Binding-site contacts:
Ligand atom O2' contacts residue GLU179 of chain 2.B at 3.4 Å.
Ligand atom O2' contacts residue ARG87 of chain 2.B at 2.9 Å (salt-bridge).
Ligand atom O5' contacts residue ARG43 of chain 1.B at 3.5 Å (salt-bridge).
Ligand atom N6 contacts residue GLY92 of chain 2.B at 3.5 Å.
Ligand atom O2' contacts residue GLU181 of chain 2.B at 2.3 Å (salt-bridge).
Ligand atom C4' contacts residue PO41 of chain 2.G at 3.3 Å.
Ligand atom C2 contacts residue PHE159 of chain 2.B at 3.5 Å (hydrophobic).
Ligand atom C1' contacts residue PO41 of chain 2.G at 3.0 Å.
Ligand atom C3' contacts residue GLU181 of chain 2.B at 3.4 Å.
Ligand atom C2 contacts residue VAL178 of chain 2.B at 3.8 Å (hydrophobic).
Ligand atom O4' contacts residue PO41 of chain 2.G at 3.1 Å (h-bond).
Ligand atom O3' contacts residue PO41 of chain 2.G at 2.8 Å (h-bond).
Ligand atom C9 contacts residue SER90 of chain 2.B at 3.4 Å.
Ligand atom N6 contacts residue ILE206 of chain 2.B at 3.5 Å.
Ligand atom C4 contacts residue VAL178 of chain 2.B at 3.7 Å (hydrophobic).
Ligand atom C6 contacts residue VAL178 of chain 2.B at 3.6 Å (hydrophobic).
Ligand atom C3' contacts residue PO41 of chain 2.G at 3.5 Å.
Ligand atom N8 contacts residue CYS91 of chain 2.B at 3.7 Å.
Ligand atom N1 contacts residue PHE159 of chain 2.B at 3.8 Å.
Ligand atom N3 contacts residue MET180 of chain 2.B at 3.6 Å.
Ligand atom O3' contacts residue MET64 of chain 2.B at 3.7 Å.
Ligand atom C5 contacts residue VAL178 of chain 2.B at 3.6 Å (hydrophobic).
Ligand atom O2' contacts residue PO41 of chain 2.G at 3.3 Å (h-bond).
Ligand atom C2' contacts residue GLU181 of chain 2.B at 3.5 Å.
Ligand atom O2' contacts residue MET180 of chain 2.B at 3.2 Å (h-bond).
Ligand atom C5' contacts residue HIS4 of chain 1.B at 3.5 Å.
Ligand atom C1' contacts residue SER90 of chain 2.B at 3.5 Å.
Ligand atom N7 contacts residue CYS91 of chain 2.B at 3.6 Å.
Ligand atom O4' contacts residue ARG43 of chain 1.B at 3.6 Å (salt-bridge).
Ligand atom C2' contacts residue PO41 of chain 2.G at 3.6 Å.
Ligand atom O5' contacts residue HIS4 of chain 1.B at 2.5 Å (h-bond).
Ligand atom N8 contacts residue SER90 of chain 2.B at 2.8 Å (h-bond).
Ligand atom O5' contacts residue PHE159 of chain 2.B at 3.7 Å.
Ligand atom N3 contacts residue PHE159 of chain 2.B at 3.8 Å.
Ligand atom N7 contacts residue GLY92 of chain 2.B at 3.7 Å.
Ligand atom C2' contacts residue MET180 of chain 2.B at 3.7 Å (hydrophobic).
Ligand atom O3' contacts residue GLU181 of chain 2.B at 2.5 Å (salt-bridge).
Ligand atom N3 contacts residue GLU179 of chain 2.B at 3.6 Å.
Ligand atom N1 contacts residue VAL178 of chain 2.B at 3.7 Å.
Ligand atom C5' contacts residue PHE159 of chain 2.B at 3.7 Å (hydrophobic).

Sequence of chain 1.B:
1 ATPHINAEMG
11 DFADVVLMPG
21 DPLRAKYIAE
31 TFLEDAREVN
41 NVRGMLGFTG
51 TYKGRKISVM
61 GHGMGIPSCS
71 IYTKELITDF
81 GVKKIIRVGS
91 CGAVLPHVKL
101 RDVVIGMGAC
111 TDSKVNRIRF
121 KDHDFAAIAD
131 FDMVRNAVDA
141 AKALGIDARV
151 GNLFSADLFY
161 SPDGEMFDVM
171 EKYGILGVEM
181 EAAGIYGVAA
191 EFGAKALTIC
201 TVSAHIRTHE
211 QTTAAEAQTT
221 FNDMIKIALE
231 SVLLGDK

The protein below binds the small molecule below.
Small molecule (SMILES): Nc1ncnc2c([C@@H]3O[C@H](CO)[C@@H](O)[C@H]3O)n[nH]c12

Sequence of chain 2.B:
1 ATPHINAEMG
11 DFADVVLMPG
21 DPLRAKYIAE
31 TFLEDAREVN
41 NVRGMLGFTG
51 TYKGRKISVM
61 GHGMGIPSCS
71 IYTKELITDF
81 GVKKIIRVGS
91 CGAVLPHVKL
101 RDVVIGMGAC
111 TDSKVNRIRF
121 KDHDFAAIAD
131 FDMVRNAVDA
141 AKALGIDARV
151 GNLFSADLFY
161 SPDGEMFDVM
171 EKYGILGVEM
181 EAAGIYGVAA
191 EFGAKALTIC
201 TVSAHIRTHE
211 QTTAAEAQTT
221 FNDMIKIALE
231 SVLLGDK